Binding-site contacts:
Ligand atom O3A contacts residue GLY45 of chain 1.A at 3.4 Å.
Ligand atom N1 contacts residue LEU42 of chain 1.A at 3.7 Å.
Ligand atom O3G contacts residue ASN164 of chain 1.A at 2.8 Å (h-bond).
Ligand atom O2B contacts residue MG1 of chain 1.F at 2.2 Å.
Ligand atom O5' contacts residue VAL50 of chain 1.A at 3.9 Å.
Ligand atom C8 contacts residue VAL50 of chain 1.A at 3.7 Å (hydrophobic).
Ligand atom C2 contacts residue LEU42 of chain 1.A at 3.5 Å (hydrophobic).
Ligand atom C6 contacts residue LEU166 of chain 1.A at 3.6 Å (hydrophobic).
Ligand atom N3 contacts residue LEU42 of chain 1.A at 3.5 Å.
Ligand atom O1B contacts residue MG1 of chain 1.F at 3.9 Å.
Ligand atom N6 contacts residue GLU114 of chain 1.A at 2.8 Å (salt-bridge).
Ligand atom O1B contacts residue GLY45 of chain 1.A at 3.2 Å.
Ligand atom PB contacts residue MG1 of chain 1.F at 3.6 Å.
Ligand atom N6 contacts residue ALA63 of chain 1.A at 3.5 Å.
Ligand atom N1 contacts residue ALA116 of chain 1.A at 3.5 Å (h-bond).
Ligand atom O2B contacts residue ASP177 of chain 1.A at 2.7 Å (salt-bridge).
Ligand atom C2' contacts residue THR120 of chain 1.A at 3.6 Å.
Ligand atom O1A contacts residue GLY45 of chain 1.A at 3.1 Å.
Ligand atom O3' contacts residue GLU163 of chain 1.A at 3.6 Å (salt-bridge).
Ligand atom O2A contacts residue LYS65 of chain 1.A at 3.8 Å.
Ligand atom N6 contacts residue ALA116 of chain 1.A at 3.7 Å.
Ligand atom C2 contacts residue ALA116 of chain 1.A at 3.8 Å (hydrophobic).
Ligand atom N7 contacts residue VAL50 of chain 1.A at 3.7 Å.
Ligand atom C5 contacts residue LEU166 of chain 1.A at 3.7 Å (hydrophobic).
Ligand atom O3' contacts residue THR120 of chain 1.A at 3.5 Å.
Ligand atom PB contacts residue LYS46 of chain 1.A at 3.7 Å.
Ligand atom N6 contacts residue LEU97 of chain 1.A at 3.8 Å.
Ligand atom PB contacts residue ASP177 of chain 1.A at 3.7 Å.
Ligand atom O3G contacts residue ASP177 of chain 1.A at 3.1 Å (salt-bridge).
Ligand atom N6 contacts residue TYR115 of chain 1.A at 3.8 Å.
Ligand atom O1A contacts residue VAL50 of chain 1.A at 3.6 Å.
Ligand atom O2' contacts residue THR120 of chain 1.A at 3.7 Å.
Ligand atom O2' contacts residue LEU42 of chain 1.A at 3.4 Å (h-bond).
Ligand atom O1A contacts residue LYS65 of chain 1.A at 3.5 Å.
Ligand atom N6 contacts residue LEU166 of chain 1.A at 3.8 Å.
Ligand atom O1G contacts residue LYS161 of chain 1.A at 3.2 Å (salt-bridge).
Ligand atom O2A contacts residue ASP177 of chain 1.A at 3.7 Å.
Ligand atom N3B contacts residue ASP177 of chain 1.A at 3.6 Å.
Ligand atom O1B contacts residue LYS46 of chain 1.A at 2.3 Å (salt-bridge).
Ligand atom PA contacts residue GLY45 of chain 1.A at 3.7 Å.

Sequence of chain 1.A:
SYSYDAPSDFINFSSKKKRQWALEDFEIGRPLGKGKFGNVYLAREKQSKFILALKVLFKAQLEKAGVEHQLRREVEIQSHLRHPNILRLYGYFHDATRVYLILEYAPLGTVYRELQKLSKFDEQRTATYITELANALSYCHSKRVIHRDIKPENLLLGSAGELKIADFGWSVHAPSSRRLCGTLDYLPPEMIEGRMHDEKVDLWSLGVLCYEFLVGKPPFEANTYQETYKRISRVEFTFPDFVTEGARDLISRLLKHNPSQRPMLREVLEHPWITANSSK

This small molecule binds to this protein.
Small molecule (SMILES): Nc1ncnc2c1ncn2[C@@H]1O[C@H](CO[P](=O)(O)O[P](=O)(O)NP(=O)(O)O)[C@@H](O)[C@H]1O